Sequence of chain 1.C:
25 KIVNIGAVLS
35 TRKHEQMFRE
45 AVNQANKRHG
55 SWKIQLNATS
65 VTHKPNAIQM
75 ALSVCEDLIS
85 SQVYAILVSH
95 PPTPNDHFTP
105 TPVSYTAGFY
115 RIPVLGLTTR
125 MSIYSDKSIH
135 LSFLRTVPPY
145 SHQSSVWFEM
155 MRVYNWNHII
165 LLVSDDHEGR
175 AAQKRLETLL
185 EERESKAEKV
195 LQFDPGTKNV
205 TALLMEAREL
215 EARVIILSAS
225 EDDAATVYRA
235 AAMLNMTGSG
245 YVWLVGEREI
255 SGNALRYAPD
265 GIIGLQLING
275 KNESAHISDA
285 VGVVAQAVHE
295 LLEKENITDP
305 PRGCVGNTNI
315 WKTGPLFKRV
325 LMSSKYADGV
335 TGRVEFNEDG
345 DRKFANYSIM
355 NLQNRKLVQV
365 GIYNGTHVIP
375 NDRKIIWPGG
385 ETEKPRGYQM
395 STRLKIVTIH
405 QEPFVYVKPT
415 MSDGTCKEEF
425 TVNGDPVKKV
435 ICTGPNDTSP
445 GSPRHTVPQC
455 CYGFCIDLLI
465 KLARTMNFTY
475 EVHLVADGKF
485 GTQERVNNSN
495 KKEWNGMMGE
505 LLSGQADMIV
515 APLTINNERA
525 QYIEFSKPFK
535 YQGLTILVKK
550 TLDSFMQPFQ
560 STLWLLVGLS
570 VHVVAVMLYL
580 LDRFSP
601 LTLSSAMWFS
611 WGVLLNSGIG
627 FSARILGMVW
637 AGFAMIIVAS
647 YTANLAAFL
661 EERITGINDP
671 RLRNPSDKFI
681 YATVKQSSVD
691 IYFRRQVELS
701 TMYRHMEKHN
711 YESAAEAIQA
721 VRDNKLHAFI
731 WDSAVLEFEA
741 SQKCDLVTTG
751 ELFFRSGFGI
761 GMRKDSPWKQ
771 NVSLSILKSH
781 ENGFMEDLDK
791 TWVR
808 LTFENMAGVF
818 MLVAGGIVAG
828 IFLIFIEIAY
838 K

A protein and the small-molecule ligand that binds it are described below.
Small molecule (SMILES): CC(=O)N[C@@H]1[C@@H](O)[C@H](O)[C@@H](CO)O[C@H]1O

Binding-site contacts:
Ligand atom N2 contacts residue ASN471 of chain 1.C at 2.9 Å (h-bond).
Ligand atom O7 contacts residue ASN471 of chain 1.C at 4.3 Å.
Ligand atom O6 contacts residue THR396 of chain 1.C at 3.8 Å.
Ligand atom C1 contacts residue ASN471 of chain 1.C at 1.4 Å.
Ligand atom C5 contacts residue ASN471 of chain 1.C at 3.7 Å.
Ligand atom C4 contacts residue ASN471 of chain 1.C at 4.2 Å.
Ligand atom C7 contacts residue ASN471 of chain 1.C at 3.9 Å.
Ligand atom O5 contacts residue ASN471 of chain 1.C at 2.4 Å (h-bond).
Ligand atom O6 contacts residue THR473 of chain 1.C at 3.5 Å.
Ligand atom C2 contacts residue ASN471 of chain 1.C at 2.5 Å.
Ligand atom C3 contacts residue ASN471 of chain 1.C at 3.8 Å.